Binding-site contacts:
Ligand atom C3 contacts residue ASN269 of chain 1.B at 3.8 Å.
Ligand atom C7 contacts residue ASN269 of chain 1.B at 3.3 Å.
Ligand atom C4 contacts residue ASN269 of chain 1.B at 4.2 Å.
Ligand atom O7 contacts residue ASN269 of chain 1.B at 3.6 Å.
Ligand atom O5 contacts residue GLN286 of chain 1.B at 2.7 Å (h-bond).
Ligand atom C5 contacts residue ASN269 of chain 1.B at 3.7 Å.
Ligand atom C2 contacts residue ASN269 of chain 1.B at 2.5 Å.
Ligand atom C8 contacts residue ALA268 of chain 1.B at 4.3 Å (hydrophobic).
Ligand atom C8 contacts residue ASN269 of chain 1.B at 3.7 Å.
Ligand atom O5 contacts residue ASN269 of chain 1.B at 2.4 Å (h-bond).
Ligand atom C1 contacts residue GLN286 of chain 1.B at 3.2 Å.
Ligand atom C5 contacts residue GLN286 of chain 1.B at 3.3 Å.
Ligand atom N2 contacts residue ASN269 of chain 1.B at 2.9 Å (h-bond).
Ligand atom C1 contacts residue ASN269 of chain 1.B at 1.4 Å.
Ligand atom C6 contacts residue GLN286 of chain 1.B at 3.6 Å.
Ligand atom O6 contacts residue GLN286 of chain 1.B at 3.5 Å (h-bond).

The protein below binds the small molecule below.
Small molecule (SMILES): CC(=O)N[C@@H]1[C@@H](O)[C@H](O)[C@@H](CO)O[C@H]1O

Sequence of chain 1.B:
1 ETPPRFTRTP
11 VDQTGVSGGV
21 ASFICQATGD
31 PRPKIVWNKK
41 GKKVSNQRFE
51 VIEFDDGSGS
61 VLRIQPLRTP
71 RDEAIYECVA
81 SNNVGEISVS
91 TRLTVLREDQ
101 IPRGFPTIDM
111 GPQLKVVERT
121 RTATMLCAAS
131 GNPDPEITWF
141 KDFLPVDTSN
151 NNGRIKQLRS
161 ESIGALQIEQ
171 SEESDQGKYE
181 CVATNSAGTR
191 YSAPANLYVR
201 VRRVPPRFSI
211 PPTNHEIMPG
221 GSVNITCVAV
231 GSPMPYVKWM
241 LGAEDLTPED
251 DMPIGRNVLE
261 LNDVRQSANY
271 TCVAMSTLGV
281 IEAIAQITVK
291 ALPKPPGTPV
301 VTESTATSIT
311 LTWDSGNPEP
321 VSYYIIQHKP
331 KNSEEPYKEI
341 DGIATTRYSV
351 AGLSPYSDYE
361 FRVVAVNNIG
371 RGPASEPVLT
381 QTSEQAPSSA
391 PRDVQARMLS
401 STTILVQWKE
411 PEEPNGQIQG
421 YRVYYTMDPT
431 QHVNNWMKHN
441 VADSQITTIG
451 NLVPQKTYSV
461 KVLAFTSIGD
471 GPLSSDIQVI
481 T